Sequence of chain 2.A:
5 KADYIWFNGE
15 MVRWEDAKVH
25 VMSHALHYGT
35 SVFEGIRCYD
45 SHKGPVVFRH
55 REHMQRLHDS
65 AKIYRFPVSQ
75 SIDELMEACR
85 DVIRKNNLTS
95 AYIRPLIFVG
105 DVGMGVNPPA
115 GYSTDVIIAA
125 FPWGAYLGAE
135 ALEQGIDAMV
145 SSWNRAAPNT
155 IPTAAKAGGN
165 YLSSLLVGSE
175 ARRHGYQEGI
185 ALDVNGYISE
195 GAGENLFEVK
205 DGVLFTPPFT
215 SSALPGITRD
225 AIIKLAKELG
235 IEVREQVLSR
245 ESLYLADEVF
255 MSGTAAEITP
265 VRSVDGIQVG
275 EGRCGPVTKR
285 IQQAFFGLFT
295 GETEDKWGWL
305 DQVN

A protein and the small-molecule ligand that binds it are described below.
Small molecule (SMILES): CC(C)CCC(=O)O

Binding-site contacts:
Ligand atom C contacts residue PLP1 of chain 1.F at 4.2 Å.
Ligand atom OXT contacts residue ALA259 of chain 1.B at 3.4 Å (h-bond).
Ligand atom CD1 contacts residue VAL110 of chain 2.A at 4.4 Å (hydrophobic).
Ligand atom C contacts residue TYR96 of chain 1.B at 3.6 Å (hydrophobic).
Ligand atom CA contacts residue LYS160 of chain 1.B at 3.7 Å.
Ligand atom C contacts residue GLY39 of chain 1.B at 4.5 Å.
Ligand atom CD2 contacts residue GLY197 of chain 1.B at 3.9 Å.
Ligand atom CA contacts residue PLP1 of chain 1.F at 3.8 Å.
Ligand atom CA contacts residue TYR96 of chain 1.B at 3.6 Å (hydrophobic).
Ligand atom O contacts residue THR258 of chain 1.B at 3.4 Å.
Ligand atom C contacts residue ALA259 of chain 1.B at 3.7 Å (hydrophobic).
Ligand atom CA contacts residue GLY39 of chain 1.B at 4.5 Å.
Ligand atom O contacts residue ALA259 of chain 1.B at 3.2 Å (h-bond).
Ligand atom CD2 contacts residue TYR165 of chain 1.B at 3.8 Å (hydrophobic).
Ligand atom OXT contacts residue PLP1 of chain 1.F at 3.7 Å.
Ligand atom CD2 contacts residue TYR130 of chain 1.B at 4.3 Å (hydrophobic).
Ligand atom CG contacts residue ALA259 of chain 1.B at 4.5 Å (hydrophobic).
Ligand atom OXT contacts residue GLY257 of chain 1.B at 4.2 Å.
Ligand atom CB contacts residue TYR165 of chain 1.B at 3.4 Å (hydrophobic).
Ligand atom CD1 contacts residue ARG98 of chain 1.B at 4.1 Å.
Ligand atom OXT contacts residue THR258 of chain 1.B at 3.4 Å (h-bond).
Ligand atom CD2 contacts residue VAL110 of chain 2.A at 3.9 Å (hydrophobic).
Ligand atom CG contacts residue GLY197 of chain 1.B at 4.5 Å.
Ligand atom CB contacts residue PLP1 of chain 1.F at 4.0 Å.
Ligand atom CD1 contacts residue TYR96 of chain 1.B at 4.0 Å (hydrophobic).
Ligand atom CG contacts residue TYR165 of chain 1.B at 4.2 Å (hydrophobic).
Ligand atom OXT contacts residue GLY197 of chain 1.B at 4.2 Å.
Ligand atom O contacts residue TYR96 of chain 1.B at 2.8 Å (h-bond).
Ligand atom CB contacts residue GLY197 of chain 1.B at 4.4 Å.
Ligand atom O contacts residue GLY39 of chain 1.B at 3.9 Å.
Ligand atom CB contacts residue LYS160 of chain 1.B at 3.9 Å.
Ligand atom C contacts residue THR258 of chain 1.B at 3.9 Å.
Ligand atom CD1 contacts residue TYR32 of chain 2.A at 4.0 Å (hydrophobic).

Sequence of chain 1.B:
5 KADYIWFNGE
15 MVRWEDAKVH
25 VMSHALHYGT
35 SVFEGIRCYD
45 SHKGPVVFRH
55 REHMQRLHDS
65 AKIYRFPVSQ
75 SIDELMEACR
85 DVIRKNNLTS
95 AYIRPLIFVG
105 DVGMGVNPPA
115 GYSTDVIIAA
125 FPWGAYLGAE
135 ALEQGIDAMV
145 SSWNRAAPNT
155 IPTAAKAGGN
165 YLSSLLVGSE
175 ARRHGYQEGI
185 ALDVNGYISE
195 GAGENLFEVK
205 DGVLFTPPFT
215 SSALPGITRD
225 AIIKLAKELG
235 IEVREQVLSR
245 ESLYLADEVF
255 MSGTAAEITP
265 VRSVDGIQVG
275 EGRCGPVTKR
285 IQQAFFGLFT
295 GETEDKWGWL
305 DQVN